Binding-site contacts:
Ligand atom C2 contacts residue ASP880 of chain 1.A at 4.3 Å.
Ligand atom N2 contacts residue ASN881 of chain 1.A at 4.3 Å.
Ligand atom C8 contacts residue ASN881 of chain 1.A at 3.5 Å.
Ligand atom C3 contacts residue ASN1211 of chain 1.C at 3.8 Å.
Ligand atom C1 contacts residue ASN1211 of chain 1.C at 1.4 Å.
Ligand atom O7 contacts residue ASP880 of chain 1.A at 3.0 Å (salt-bridge).
Ligand atom N2 contacts residue ASN1211 of chain 1.C at 2.9 Å (h-bond).
Ligand atom O3 contacts residue ASN881 of chain 1.A at 4.0 Å.
Ligand atom C8 contacts residue GLN1001 of chain 1.A at 4.1 Å.
Ligand atom C2 contacts residue ASN1211 of chain 1.C at 2.5 Å.
Ligand atom O5 contacts residue ASN1211 of chain 1.C at 2.4 Å (h-bond).
Ligand atom C8 contacts residue ASN1211 of chain 1.C at 4.4 Å.
Ligand atom O6 contacts residue ASN1211 of chain 1.C at 4.0 Å.
Ligand atom C4 contacts residue ASN1211 of chain 1.C at 4.2 Å.
Ligand atom O3 contacts residue ASP880 of chain 1.A at 4.4 Å.
Ligand atom C7 contacts residue ASN881 of chain 1.A at 4.2 Å.
Ligand atom O7 contacts residue ASN1211 of chain 1.C at 3.1 Å (h-bond).
Ligand atom C7 contacts residue ASN1211 of chain 1.C at 3.2 Å.
Ligand atom C5 contacts residue ASN1211 of chain 1.C at 3.7 Å.
Ligand atom C7 contacts residue ASP880 of chain 1.A at 4.0 Å.

A small-molecule ligand and the protein it binds are described below.
Small molecule (SMILES): CC(=O)N[C@@H]1[C@@H](O)[C@H](O)[C@@H](CO)O[C@H]1O

Sequence of chain 1.C:
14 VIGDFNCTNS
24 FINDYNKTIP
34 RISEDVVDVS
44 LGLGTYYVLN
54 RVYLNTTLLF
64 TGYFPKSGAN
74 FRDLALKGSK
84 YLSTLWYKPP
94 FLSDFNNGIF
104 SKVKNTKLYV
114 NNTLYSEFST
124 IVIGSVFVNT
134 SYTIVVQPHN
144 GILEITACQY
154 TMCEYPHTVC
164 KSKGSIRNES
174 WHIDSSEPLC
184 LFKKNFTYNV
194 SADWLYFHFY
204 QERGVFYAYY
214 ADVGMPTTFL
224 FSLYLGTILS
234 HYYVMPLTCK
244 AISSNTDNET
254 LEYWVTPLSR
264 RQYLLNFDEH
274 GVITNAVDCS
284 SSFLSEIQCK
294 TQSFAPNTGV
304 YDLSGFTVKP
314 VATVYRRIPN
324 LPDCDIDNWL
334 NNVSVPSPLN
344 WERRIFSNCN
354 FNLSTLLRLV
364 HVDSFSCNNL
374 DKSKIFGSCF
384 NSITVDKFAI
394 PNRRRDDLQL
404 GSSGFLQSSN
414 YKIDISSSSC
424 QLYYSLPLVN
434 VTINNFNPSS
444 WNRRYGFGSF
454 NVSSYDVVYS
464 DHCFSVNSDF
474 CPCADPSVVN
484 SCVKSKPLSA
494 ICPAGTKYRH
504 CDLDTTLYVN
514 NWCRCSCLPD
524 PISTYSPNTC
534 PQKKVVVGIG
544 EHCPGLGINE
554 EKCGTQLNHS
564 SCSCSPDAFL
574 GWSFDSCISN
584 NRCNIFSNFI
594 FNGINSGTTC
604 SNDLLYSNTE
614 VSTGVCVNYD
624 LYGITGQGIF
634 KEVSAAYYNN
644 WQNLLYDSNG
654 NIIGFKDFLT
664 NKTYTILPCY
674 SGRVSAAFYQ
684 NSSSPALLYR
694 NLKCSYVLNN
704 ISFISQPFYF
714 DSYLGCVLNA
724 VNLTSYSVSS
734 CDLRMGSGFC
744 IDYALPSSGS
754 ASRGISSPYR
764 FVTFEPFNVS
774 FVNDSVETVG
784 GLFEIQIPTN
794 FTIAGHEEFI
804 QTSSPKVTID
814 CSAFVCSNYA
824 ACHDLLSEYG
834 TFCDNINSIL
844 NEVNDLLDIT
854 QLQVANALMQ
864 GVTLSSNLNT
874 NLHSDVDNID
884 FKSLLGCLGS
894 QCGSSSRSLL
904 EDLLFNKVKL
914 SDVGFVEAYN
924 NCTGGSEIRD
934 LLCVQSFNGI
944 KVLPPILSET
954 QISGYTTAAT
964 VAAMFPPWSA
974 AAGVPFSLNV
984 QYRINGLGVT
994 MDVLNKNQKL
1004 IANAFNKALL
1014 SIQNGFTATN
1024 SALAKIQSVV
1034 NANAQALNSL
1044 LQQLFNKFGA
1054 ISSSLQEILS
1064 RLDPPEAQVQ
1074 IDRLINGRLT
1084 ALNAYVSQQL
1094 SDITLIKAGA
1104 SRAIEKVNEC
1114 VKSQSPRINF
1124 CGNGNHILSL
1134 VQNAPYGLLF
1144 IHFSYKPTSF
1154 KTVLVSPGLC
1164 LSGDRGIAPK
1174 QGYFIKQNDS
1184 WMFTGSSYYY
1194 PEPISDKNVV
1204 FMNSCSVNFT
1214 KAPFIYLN

Sequence of chain 1.A:
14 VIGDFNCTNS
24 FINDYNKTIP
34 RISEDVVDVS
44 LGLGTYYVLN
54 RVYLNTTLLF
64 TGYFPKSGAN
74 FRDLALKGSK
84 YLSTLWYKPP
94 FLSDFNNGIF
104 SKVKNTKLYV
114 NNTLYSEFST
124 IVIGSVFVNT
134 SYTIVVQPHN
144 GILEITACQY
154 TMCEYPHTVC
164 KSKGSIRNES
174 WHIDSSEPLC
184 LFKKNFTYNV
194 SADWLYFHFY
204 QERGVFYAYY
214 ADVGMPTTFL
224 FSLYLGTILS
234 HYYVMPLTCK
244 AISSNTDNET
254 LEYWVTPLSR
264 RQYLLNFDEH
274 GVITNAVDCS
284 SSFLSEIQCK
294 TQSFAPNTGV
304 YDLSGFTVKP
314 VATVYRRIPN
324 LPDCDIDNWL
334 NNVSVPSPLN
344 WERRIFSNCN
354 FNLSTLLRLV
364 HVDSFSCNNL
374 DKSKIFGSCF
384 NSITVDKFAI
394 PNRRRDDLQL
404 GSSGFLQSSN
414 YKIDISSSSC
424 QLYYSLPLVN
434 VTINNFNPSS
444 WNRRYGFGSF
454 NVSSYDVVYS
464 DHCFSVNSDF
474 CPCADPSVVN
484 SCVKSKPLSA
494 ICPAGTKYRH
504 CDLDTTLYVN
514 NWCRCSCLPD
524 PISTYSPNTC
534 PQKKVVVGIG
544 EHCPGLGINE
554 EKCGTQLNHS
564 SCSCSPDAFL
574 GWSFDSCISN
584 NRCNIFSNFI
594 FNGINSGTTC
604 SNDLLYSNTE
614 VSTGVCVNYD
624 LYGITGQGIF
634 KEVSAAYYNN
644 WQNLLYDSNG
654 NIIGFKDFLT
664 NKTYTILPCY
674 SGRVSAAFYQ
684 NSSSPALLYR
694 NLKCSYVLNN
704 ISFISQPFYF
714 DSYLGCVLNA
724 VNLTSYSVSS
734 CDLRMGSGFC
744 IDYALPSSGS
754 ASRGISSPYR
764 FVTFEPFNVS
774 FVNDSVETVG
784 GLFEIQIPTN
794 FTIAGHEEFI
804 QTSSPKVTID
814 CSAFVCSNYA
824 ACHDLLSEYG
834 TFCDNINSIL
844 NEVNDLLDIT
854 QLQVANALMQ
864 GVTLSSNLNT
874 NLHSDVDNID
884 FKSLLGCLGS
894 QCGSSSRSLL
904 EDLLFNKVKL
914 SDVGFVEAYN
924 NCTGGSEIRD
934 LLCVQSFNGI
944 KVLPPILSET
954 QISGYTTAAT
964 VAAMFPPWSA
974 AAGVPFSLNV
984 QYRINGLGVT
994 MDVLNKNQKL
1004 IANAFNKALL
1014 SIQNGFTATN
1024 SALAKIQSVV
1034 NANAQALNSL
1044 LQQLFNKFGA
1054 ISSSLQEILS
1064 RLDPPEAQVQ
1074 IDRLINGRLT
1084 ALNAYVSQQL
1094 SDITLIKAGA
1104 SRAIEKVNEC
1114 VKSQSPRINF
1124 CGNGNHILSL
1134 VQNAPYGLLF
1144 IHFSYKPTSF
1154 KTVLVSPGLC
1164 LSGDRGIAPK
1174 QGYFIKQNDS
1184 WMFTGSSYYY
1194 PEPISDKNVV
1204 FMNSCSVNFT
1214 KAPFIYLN